This protein binds this small molecule.
Small molecule (SMILES): CC(=O)N[C@@H]1[C@@H](O)[C@H](O)[C@@H](CO)O[C@H]1O

Binding-site contacts:
Ligand atom O7 contacts residue ASN709 of chain 1.C at 3.9 Å.
Ligand atom C5 contacts residue ASN709 of chain 1.C at 3.6 Å.
Ligand atom N2 contacts residue ASN709 of chain 1.C at 3.1 Å (h-bond).
Ligand atom C8 contacts residue ASN709 of chain 1.C at 3.7 Å.
Ligand atom C8 contacts residue ILE1130 of chain 1.C at 3.7 Å (hydrophobic).
Ligand atom O7 contacts residue ILE1130 of chain 1.C at 4.4 Å.
Ligand atom C7 contacts residue ASN709 of chain 1.C at 3.4 Å.
Ligand atom C1 contacts residue ASN709 of chain 1.C at 1.4 Å.
Ligand atom O5 contacts residue ASN709 of chain 1.C at 2.3 Å (h-bond).
Ligand atom C4 contacts residue ASN709 of chain 1.C at 4.3 Å.
Ligand atom C3 contacts residue ASN709 of chain 1.C at 3.9 Å.
Ligand atom C8 contacts residue GLY1131 of chain 1.C at 3.8 Å.
Ligand atom C2 contacts residue ASN709 of chain 1.C at 2.7 Å.
Ligand atom C7 contacts residue ILE1130 of chain 1.C at 4.5 Å (hydrophobic).

Sequence of chain 1.C:
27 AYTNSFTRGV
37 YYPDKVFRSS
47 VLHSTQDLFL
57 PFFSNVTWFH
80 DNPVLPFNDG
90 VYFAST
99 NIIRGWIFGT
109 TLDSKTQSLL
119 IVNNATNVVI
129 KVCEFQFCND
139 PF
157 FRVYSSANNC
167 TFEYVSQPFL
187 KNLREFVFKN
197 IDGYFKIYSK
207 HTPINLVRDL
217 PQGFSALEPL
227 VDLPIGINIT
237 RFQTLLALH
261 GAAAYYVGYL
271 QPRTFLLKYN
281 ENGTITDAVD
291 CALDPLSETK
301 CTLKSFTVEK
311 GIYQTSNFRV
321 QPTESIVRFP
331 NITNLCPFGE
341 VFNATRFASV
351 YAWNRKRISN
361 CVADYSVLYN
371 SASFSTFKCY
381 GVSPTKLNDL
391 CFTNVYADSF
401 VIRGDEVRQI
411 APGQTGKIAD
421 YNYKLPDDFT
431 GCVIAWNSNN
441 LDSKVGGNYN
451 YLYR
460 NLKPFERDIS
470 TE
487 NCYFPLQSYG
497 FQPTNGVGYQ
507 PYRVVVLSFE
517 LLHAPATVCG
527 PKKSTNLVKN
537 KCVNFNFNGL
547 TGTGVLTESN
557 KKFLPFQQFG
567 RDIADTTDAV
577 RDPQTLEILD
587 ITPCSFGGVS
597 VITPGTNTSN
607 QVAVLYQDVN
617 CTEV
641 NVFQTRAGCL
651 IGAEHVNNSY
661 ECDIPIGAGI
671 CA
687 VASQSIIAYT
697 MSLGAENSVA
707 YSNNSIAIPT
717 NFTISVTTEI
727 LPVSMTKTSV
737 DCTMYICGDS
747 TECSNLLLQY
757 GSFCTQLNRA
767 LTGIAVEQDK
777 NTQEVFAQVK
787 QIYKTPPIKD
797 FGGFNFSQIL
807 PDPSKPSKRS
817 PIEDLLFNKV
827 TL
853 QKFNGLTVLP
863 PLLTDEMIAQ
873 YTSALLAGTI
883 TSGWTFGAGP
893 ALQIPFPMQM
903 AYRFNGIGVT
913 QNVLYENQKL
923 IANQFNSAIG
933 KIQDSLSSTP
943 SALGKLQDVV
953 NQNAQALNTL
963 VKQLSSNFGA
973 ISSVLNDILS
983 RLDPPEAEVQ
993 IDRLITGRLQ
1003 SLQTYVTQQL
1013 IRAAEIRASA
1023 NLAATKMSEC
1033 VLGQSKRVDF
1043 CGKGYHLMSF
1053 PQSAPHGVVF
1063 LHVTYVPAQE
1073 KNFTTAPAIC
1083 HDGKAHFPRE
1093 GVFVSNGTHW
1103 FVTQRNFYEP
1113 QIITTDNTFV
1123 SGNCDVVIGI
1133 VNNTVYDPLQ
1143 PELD